Sequence of chain 1.A:
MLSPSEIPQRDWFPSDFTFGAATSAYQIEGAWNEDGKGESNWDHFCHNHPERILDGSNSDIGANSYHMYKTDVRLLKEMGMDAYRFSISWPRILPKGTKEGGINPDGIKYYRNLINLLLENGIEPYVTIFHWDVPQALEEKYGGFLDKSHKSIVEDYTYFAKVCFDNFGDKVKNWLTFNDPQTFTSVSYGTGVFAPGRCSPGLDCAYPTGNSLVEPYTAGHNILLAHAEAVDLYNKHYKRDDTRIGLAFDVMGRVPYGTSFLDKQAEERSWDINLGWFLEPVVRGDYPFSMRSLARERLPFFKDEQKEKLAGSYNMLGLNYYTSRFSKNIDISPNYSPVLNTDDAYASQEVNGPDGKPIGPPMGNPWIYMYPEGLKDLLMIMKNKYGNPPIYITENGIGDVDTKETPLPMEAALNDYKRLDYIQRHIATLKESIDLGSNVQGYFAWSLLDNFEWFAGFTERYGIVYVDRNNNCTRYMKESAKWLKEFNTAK

The small molecule below binds the protein below.
Small molecule (SMILES): OC[C@H]1O[C@@H](O)[C@H](O)[C@@H](O)[C@@H]1O

Binding-site contacts:
Ligand atom C3 contacts residue HBO1 of chain 1.C at 3.7 Å.
Ligand atom O6 contacts residue GLN38 of chain 1.A at 3.2 Å (h-bond).
Ligand atom C4 contacts residue GLU406 of chain 1.A at 3.6 Å.
Ligand atom O4 contacts residue GLU406 of chain 1.A at 3.4 Å (salt-bridge).
Ligand atom C5 contacts residue HBO1 of chain 1.C at 3.6 Å.
Ligand atom C6 contacts residue TRP465 of chain 1.A at 3.0 Å (hydrophobic).
Ligand atom O4 contacts residue HIS142 of chain 1.A at 4.1 Å.
Ligand atom C3 contacts residue GLU406 of chain 1.A at 2.8 Å.
Ligand atom C2 contacts residue HBO1 of chain 1.C at 2.3 Å.
Ligand atom C5 contacts residue GLU464 of chain 1.A at 3.0 Å.
Ligand atom C6 contacts residue GLN38 of chain 1.A at 3.1 Å.
Ligand atom C1 contacts residue ASP191 of chain 1.A at 3.7 Å.
Ligand atom O5 contacts residue GLU464 of chain 1.A at 2.9 Å (salt-bridge).
Ligand atom C5 contacts residue TRP465 of chain 1.A at 3.8 Å (hydrophobic).
Ligand atom C4 contacts residue TRP465 of chain 1.A at 4.1 Å (hydrophobic).
Ligand atom C3 contacts residue TYR333 of chain 1.A at 3.8 Å (hydrophobic).
Ligand atom C3 contacts residue ASP191 of chain 1.A at 3.2 Å.
Ligand atom C6 contacts residue GLU464 of chain 1.A at 2.7 Å.
Ligand atom O2 contacts residue ASP191 of chain 1.A at 2.2 Å (salt-bridge).
Ligand atom O3 contacts residue TYR333 of chain 1.A at 4.2 Å.
Ligand atom O3 contacts residue ASP191 of chain 1.A at 2.9 Å (salt-bridge).
Ligand atom C1 contacts residue GLU464 of chain 1.A at 4.0 Å.
Ligand atom C4 contacts residue ASP191 of chain 1.A at 4.2 Å.
Ligand atom C2 contacts residue ASP191 of chain 1.A at 2.5 Å.
Ligand atom O5 contacts residue TRP465 of chain 1.A at 3.7 Å.
Ligand atom O2 contacts residue TYR333 of chain 1.A at 4.2 Å.
Ligand atom C1 contacts residue HBO1 of chain 1.C at 1.4 Å.
Ligand atom O3 contacts residue GLU406 of chain 1.A at 2.3 Å (salt-bridge).
Ligand atom O5 contacts residue HBO1 of chain 1.C at 2.3 Å (h-bond).
Ligand atom C4 contacts residue HBO1 of chain 1.C at 4.0 Å.
Ligand atom O2 contacts residue GLU406 of chain 1.A at 4.2 Å.
Ligand atom C2 contacts residue GLU406 of chain 1.A at 4.1 Å.
Ligand atom C6 contacts residue TRP457 of chain 1.A at 3.9 Å (hydrophobic).
Ligand atom O6 contacts residue TRP465 of chain 1.A at 2.3 Å.
Ligand atom O4 contacts residue TRP457 of chain 1.A at 3.1 Å.
Ligand atom O2 contacts residue THR194 of chain 1.A at 4.1 Å.
Ligand atom O3 contacts residue ASN190 of chain 1.A at 3.8 Å.
Ligand atom O4 contacts residue GLN38 of chain 1.A at 3.7 Å.
Ligand atom O6 contacts residue GLU464 of chain 1.A at 1.9 Å (salt-bridge).
Ligand atom O2 contacts residue HBO1 of chain 1.C at 2.9 Å (h-bond).